Binding-site contacts:
Ligand atom O5 contacts residue ASN74 of chain 1.A at 2.4 Å (h-bond).
Ligand atom C8 contacts residue ASN74 of chain 1.A at 4.2 Å.
Ligand atom C6 contacts residue SER76 of chain 1.A at 4.1 Å.
Ligand atom C4 contacts residue ASN74 of chain 1.A at 4.2 Å.
Ligand atom C5 contacts residue SER76 of chain 1.A at 3.6 Å.
Ligand atom C7 contacts residue ASN74 of chain 1.A at 3.2 Å.
Ligand atom C3 contacts residue ASN74 of chain 1.A at 3.8 Å.
Ligand atom C2 contacts residue ASN74 of chain 1.A at 2.4 Å.
Ligand atom C5 contacts residue ASN74 of chain 1.A at 3.7 Å.
Ligand atom O7 contacts residue ASN74 of chain 1.A at 3.3 Å (h-bond).
Ligand atom N2 contacts residue ASN74 of chain 1.A at 2.8 Å (h-bond).
Ligand atom C1 contacts residue SER76 of chain 1.A at 3.7 Å.
Ligand atom O5 contacts residue SER76 of chain 1.A at 3.8 Å.
Ligand atom C1 contacts residue ASN74 of chain 1.A at 1.4 Å.

The protein below binds the small molecule below.
Small molecule (SMILES): CC(=O)N[C@@H]1[C@@H](O)[C@H](O)[C@@H](CO)O[C@H]1O

Sequence of chain 1.A:
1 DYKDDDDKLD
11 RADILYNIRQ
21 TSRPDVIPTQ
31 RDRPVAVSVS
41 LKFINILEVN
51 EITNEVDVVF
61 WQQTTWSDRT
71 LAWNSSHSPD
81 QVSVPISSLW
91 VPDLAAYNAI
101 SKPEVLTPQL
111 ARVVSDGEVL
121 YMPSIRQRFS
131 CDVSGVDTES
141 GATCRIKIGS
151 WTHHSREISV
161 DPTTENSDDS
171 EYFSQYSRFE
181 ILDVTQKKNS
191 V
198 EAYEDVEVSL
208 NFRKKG